The protein below binds the small molecule below.
Small molecule (SMILES): O=[N+]([O-])c1ccc(O[C@H]2O[C@H](CO)[C@H](O)[C@H](O)[C@H]2O)cc1

Binding-site contacts:
Ligand atom C12 contacts residue ASP358 of chain 1.C at 3.1 Å.
Ligand atom O3 contacts residue TYR167 of chain 1.C at 2.6 Å (h-bond).
Ligand atom O7 contacts residue ARG368 of chain 1.C at 3.4 Å (salt-bridge).
Ligand atom O3 contacts residue LYS302 of chain 1.C at 3.0 Å (salt-bridge).
Ligand atom C5 contacts residue TRP166 of chain 1.C at 3.7 Å (hydrophobic).
Ligand atom O4 contacts residue TRP233 of chain 1.C at 3.2 Å (h-bond).
Ligand atom C2 contacts residue ASP304 of chain 1.C at 3.2 Å.
Ligand atom C2 contacts residue CYS339 of chain 1.C at 3.8 Å (hydrophobic).
Ligand atom O6 contacts residue ASP197 of chain 1.C at 2.6 Å (salt-bridge).
Ligand atom C3 contacts residue ASP358 of chain 1.C at 3.4 Å.
Ligand atom O2 contacts residue ARG354 of chain 1.C at 3.2 Å (salt-bridge).
Ligand atom C13 contacts residue ASP358 of chain 1.C at 3.0 Å.
Ligand atom O6 contacts residue TRP268 of chain 1.C at 3.5 Å.
Ligand atom O5 contacts residue PHE305 of chain 1.C at 3.5 Å.
Ligand atom O4 contacts residue ASP196 of chain 1.C at 2.7 Å (salt-bridge).
Ligand atom C6 contacts residue ASP197 of chain 1.C at 3.4 Å.
Ligand atom O8 contacts residue THR376 of chain 1.C at 3.1 Å (h-bond).
Ligand atom C6 contacts residue ASP196 of chain 1.C at 3.7 Å.
Ligand atom O4 contacts residue LYS302 of chain 1.C at 3.1 Å (salt-bridge).
Ligand atom C6 contacts residue TRP233 of chain 1.C at 3.8 Å (hydrophobic).
Ligand atom C3 contacts residue TYR167 of chain 1.C at 3.4 Å (hydrophobic).
Ligand atom C1 contacts residue TRP53 of chain 1.C at 3.7 Å (hydrophobic).
Ligand atom O8 contacts residue ARG368 of chain 1.C at 2.7 Å (salt-bridge).
Ligand atom O6 contacts residue TRP166 of chain 1.C at 3.4 Å.
Ligand atom C6 contacts residue TRP166 of chain 1.C at 3.7 Å (hydrophobic).
Ligand atom O2 contacts residue CYS339 of chain 1.C at 3.2 Å (h-bond).
Ligand atom O5 contacts residue ASP304 of chain 1.C at 2.8 Å (salt-bridge).
Ligand atom O1 contacts residue ASP358 of chain 1.C at 2.7 Å (salt-bridge).
Ligand atom C5 contacts residue ASP304 of chain 1.C at 3.7 Å.
Ligand atom C1 contacts residue ASP358 of chain 1.C at 3.7 Å.
Ligand atom O4 contacts residue ASP304 of chain 1.C at 3.4 Å (salt-bridge).
Ligand atom C2 contacts residue ASP358 of chain 1.C at 3.5 Å.
Ligand atom C4 contacts residue TRP166 of chain 1.C at 3.5 Å (hydrophobic).
Ligand atom C1 contacts residue ASP304 of chain 1.C at 3.3 Å.
Ligand atom O7 contacts residue GLN76 of chain 1.C at 2.6 Å (h-bond).
Ligand atom C4 contacts residue ASP196 of chain 1.C at 3.6 Å.
Ligand atom O2 contacts residue TRP53 of chain 1.C at 3.4 Å (h-bond).
Ligand atom N contacts residue ARG368 of chain 1.C at 3.4 Å (salt-bridge).
Ligand atom O2 contacts residue ASP358 of chain 1.C at 2.5 Å (salt-bridge).
Ligand atom O3 contacts residue ARG354 of chain 1.C at 3.4 Å (salt-bridge).

Sequence of chain 1.C:
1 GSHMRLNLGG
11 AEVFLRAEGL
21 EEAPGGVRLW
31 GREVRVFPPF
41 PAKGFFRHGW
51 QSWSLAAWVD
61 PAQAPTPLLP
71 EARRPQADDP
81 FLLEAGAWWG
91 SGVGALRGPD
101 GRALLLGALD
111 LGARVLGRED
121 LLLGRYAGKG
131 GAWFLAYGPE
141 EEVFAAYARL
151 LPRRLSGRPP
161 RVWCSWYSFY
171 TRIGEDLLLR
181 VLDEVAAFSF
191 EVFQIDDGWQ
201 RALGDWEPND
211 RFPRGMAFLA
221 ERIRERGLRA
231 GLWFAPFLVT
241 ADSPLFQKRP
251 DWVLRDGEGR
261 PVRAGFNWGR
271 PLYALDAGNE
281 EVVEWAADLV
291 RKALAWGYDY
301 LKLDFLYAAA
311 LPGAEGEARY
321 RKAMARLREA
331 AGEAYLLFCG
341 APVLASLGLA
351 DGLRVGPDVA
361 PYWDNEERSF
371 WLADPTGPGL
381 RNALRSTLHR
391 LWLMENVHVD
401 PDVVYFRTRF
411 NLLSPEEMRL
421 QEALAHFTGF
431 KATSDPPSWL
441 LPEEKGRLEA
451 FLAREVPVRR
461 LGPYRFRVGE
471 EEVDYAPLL